This protein binds this small molecule.
Small molecule (SMILES): C[C@H](O)[C@H](N)[C@@H]1O[C@](O)(C(=O)O)C[C@H](O)[C@@H]1N

Sequence of chain 1.M:
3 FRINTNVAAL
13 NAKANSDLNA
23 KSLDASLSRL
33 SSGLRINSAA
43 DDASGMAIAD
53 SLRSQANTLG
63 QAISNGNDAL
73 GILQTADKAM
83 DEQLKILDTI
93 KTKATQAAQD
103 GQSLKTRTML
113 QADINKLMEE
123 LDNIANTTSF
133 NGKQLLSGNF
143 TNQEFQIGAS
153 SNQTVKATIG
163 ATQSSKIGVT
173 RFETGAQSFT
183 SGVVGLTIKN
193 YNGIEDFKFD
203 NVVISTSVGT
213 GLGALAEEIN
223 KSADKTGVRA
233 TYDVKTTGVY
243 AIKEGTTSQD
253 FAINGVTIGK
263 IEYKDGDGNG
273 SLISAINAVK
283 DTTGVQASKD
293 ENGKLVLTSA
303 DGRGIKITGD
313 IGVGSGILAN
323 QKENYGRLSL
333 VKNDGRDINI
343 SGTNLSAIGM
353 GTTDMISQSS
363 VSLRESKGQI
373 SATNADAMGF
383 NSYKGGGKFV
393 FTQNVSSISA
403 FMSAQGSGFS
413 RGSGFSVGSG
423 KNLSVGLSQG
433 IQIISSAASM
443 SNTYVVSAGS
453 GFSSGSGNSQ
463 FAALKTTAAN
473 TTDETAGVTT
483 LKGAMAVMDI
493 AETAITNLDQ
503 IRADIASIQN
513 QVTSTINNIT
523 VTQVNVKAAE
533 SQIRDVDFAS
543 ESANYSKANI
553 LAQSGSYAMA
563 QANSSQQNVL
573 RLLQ

Binding-site contacts:
Ligand atom C3 contacts residue SER415 of chain 1.M at 4.2 Å.
Ligand atom N5 contacts residue SER412 of chain 1.M at 4.4 Å.
Ligand atom O6 contacts residue GLN407 of chain 1.M at 3.2 Å (h-bond).
Ligand atom C5 contacts residue SER412 of chain 1.M at 3.6 Å.
Ligand atom C1 contacts residue SER412 of chain 1.M at 2.4 Å.
Ligand atom C6 contacts residue SER412 of chain 1.M at 3.3 Å.
Ligand atom N5 contacts residue GLN407 of chain 1.M at 4.4 Å.
Ligand atom C9 contacts residue GLN407 of chain 1.M at 3.8 Å.
Ligand atom O1A contacts residue GLN407 of chain 1.M at 3.6 Å.
Ligand atom O8 contacts residue GLN407 of chain 1.M at 3.4 Å (h-bond).
Ligand atom C4 contacts residue SER415 of chain 1.M at 3.7 Å.
Ligand atom O1A contacts residue GLY408 of chain 1.M at 4.3 Å.
Ligand atom C1 contacts residue SER409 of chain 1.M at 3.1 Å.
Ligand atom O1B contacts residue SER412 of chain 1.M at 3.1 Å.
Ligand atom C1 contacts residue GLY408 of chain 1.M at 4.1 Å.
Ligand atom O1A contacts residue SER409 of chain 1.M at 2.8 Å (h-bond).
Ligand atom C7 contacts residue GLN407 of chain 1.M at 3.8 Å.
Ligand atom C3 contacts residue SER412 of chain 1.M at 1.9 Å.
Ligand atom O1A contacts residue SER412 of chain 1.M at 3.1 Å (h-bond).
Ligand atom O6 contacts residue SER412 of chain 1.M at 2.7 Å (h-bond).
Ligand atom C2 contacts residue SER409 of chain 1.M at 4.3 Å.
Ligand atom C8 contacts residue GLN407 of chain 1.M at 3.9 Å.
Ligand atom C2 contacts residue GLN407 of chain 1.M at 3.8 Å.
Ligand atom O4 contacts residue SER412 of chain 1.M at 3.9 Å.
Ligand atom C6 contacts residue GLN407 of chain 1.M at 4.3 Å.
Ligand atom C6 contacts residue GLY414 of chain 1.M at 4.4 Å.
Ligand atom O4 contacts residue SER415 of chain 1.M at 4.0 Å.
Ligand atom O1B contacts residue ALA406 of chain 1.M at 3.6 Å.
Ligand atom C1 contacts residue GLN407 of chain 1.M at 3.1 Å.
Ligand atom O1B contacts residue GLN407 of chain 1.M at 2.8 Å (h-bond).
Ligand atom O4 contacts residue GLY414 of chain 1.M at 4.2 Å.
Ligand atom C4 contacts residue SER412 of chain 1.M at 2.7 Å.
Ligand atom O1A contacts residue GLY410 of chain 1.M at 4.5 Å.
Ligand atom O8 contacts residue SER412 of chain 1.M at 4.0 Å.
Ligand atom C2 contacts residue SER412 of chain 1.M at 1.4 Å.
Ligand atom C5 contacts residue GLY414 of chain 1.M at 4.5 Å.
Ligand atom O1B contacts residue SER409 of chain 1.M at 3.0 Å (h-bond).
Ligand atom C4 contacts residue GLY414 of chain 1.M at 3.9 Å.
Ligand atom O1B contacts residue GLY408 of chain 1.M at 3.2 Å (h-bond).